Binding-site contacts:
Ligand atom O6A contacts residue ARG90 of chain 1.A at 2.8 Å (salt-bridge).
Ligand atom C5 contacts residue ASN93 of chain 1.A at 3.7 Å.
Ligand atom O2 contacts residue LYS84 of chain 1.A at 4.0 Å.
Ligand atom C3 contacts residue ASN93 of chain 1.A at 3.9 Å.
Ligand atom O2 contacts residue SER53 of chain 1.A at 3.0 Å (h-bond).
Ligand atom C3 contacts residue HIS154 of chain 1.A at 3.8 Å.
Ligand atom C2 contacts residue ASN93 of chain 1.A at 4.0 Å.
Ligand atom O5 contacts residue PRO127 of chain 1.A at 4.0 Å.
Ligand atom C5 contacts residue PRO127 of chain 1.A at 3.9 Å (hydrophobic).
Ligand atom O6B contacts residue THR86 of chain 1.A at 3.7 Å.
Ligand atom O6A contacts residue ASN93 of chain 1.A at 2.9 Å (h-bond).
Ligand atom C2 contacts residue TYR122 of chain 1.A at 3.6 Å (hydrophobic).
Ligand atom C6 contacts residue ARG128 of chain 1.A at 3.5 Å.
Ligand atom C6 contacts residue ASN93 of chain 1.A at 3.7 Å.
Ligand atom C1 contacts residue ASN93 of chain 1.A at 3.6 Å.
Ligand atom C3 contacts residue TYR122 of chain 1.A at 3.7 Å (hydrophobic).
Ligand atom O6A contacts residue ARG128 of chain 1.A at 3.5 Å (salt-bridge).
Ligand atom C1 contacts residue TYR122 of chain 1.A at 3.4 Å (hydrophobic).
Ligand atom C3 contacts residue SER53 of chain 1.A at 3.8 Å.
Ligand atom O2 contacts residue GLU51 of chain 1.A at 3.9 Å.
Ligand atom O6A contacts residue SER53 of chain 1.A at 3.8 Å.
Ligand atom C6 contacts residue ARG90 of chain 1.A at 3.5 Å.
Ligand atom C2 contacts residue SER53 of chain 1.A at 3.9 Å.
Ligand atom O5 contacts residue ASN93 of chain 1.A at 2.9 Å (h-bond).
Ligand atom O3 contacts residue ARG148 of chain 1.A at 3.2 Å (salt-bridge).
Ligand atom C5 contacts residue SER53 of chain 1.A at 3.7 Å.
Ligand atom O6B contacts residue PRO127 of chain 1.A at 3.6 Å.
Ligand atom O4 contacts residue HIS154 of chain 1.A at 3.3 Å (h-bond).
Ligand atom O6B contacts residue ARG128 of chain 1.A at 2.8 Å (salt-bridge).
Ligand atom O6B contacts residue SER53 of chain 1.A at 3.4 Å.
Ligand atom O2 contacts residue ASN93 of chain 1.A at 3.4 Å (h-bond).
Ligand atom O4 contacts residue ASN93 of chain 1.A at 3.6 Å (h-bond).
Ligand atom O3 contacts residue ASN93 of chain 1.A at 3.5 Å.
Ligand atom C5 contacts residue HIS154 of chain 1.A at 3.8 Å.
Ligand atom O2 contacts residue PRO127 of chain 1.A at 3.9 Å.
Ligand atom C4 contacts residue HIS154 of chain 1.A at 4.0 Å.
Ligand atom O6B contacts residue ARG90 of chain 1.A at 3.0 Å (salt-bridge).
Ligand atom O5 contacts residue SER53 of chain 1.A at 3.6 Å.
Ligand atom C6 contacts residue SER53 of chain 1.A at 3.4 Å.
Ligand atom O3 contacts residue SER53 of chain 1.A at 2.8 Å (h-bond).

This small molecule binds to this protein.
Small molecule (SMILES): O=C(O)[C@H]1O[C@@H](O[C@H]2[C@H](O)[C@H](O)[C@H](O[C@H]3[C@H](O)[C@H](O)[C@H](O)O[C@@H]3C(=O)O)O[C@@H]2C(=O)O)[C@@H](O)[C@@H](O)[C@@H]1O

Sequence of chain 1.A:
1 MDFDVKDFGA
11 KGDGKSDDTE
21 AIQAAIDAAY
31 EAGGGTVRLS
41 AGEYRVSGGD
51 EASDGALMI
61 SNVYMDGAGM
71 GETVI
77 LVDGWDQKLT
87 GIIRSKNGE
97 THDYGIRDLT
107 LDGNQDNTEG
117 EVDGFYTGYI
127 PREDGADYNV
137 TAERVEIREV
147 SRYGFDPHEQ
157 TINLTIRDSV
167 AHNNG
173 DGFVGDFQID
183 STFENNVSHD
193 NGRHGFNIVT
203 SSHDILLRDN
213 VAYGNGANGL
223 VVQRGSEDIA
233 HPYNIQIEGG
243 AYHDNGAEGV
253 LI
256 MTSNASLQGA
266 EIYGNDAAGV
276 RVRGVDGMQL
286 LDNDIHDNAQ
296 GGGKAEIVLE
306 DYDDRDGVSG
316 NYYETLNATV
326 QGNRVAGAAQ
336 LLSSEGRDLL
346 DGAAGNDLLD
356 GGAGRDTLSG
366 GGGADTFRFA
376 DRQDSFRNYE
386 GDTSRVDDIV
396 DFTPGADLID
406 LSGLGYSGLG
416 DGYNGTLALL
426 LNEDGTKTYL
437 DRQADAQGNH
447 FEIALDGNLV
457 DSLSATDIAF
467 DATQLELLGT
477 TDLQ